A small-molecule ligand and the protein it binds are described below.
Small molecule (SMILES): CC(=O)N[C@H]1[C@H]([C@H](O)[C@H](O)CO)O[C@@](O)(C(=O)O)C[C@@H]1O

Sequence of chain 1.A:
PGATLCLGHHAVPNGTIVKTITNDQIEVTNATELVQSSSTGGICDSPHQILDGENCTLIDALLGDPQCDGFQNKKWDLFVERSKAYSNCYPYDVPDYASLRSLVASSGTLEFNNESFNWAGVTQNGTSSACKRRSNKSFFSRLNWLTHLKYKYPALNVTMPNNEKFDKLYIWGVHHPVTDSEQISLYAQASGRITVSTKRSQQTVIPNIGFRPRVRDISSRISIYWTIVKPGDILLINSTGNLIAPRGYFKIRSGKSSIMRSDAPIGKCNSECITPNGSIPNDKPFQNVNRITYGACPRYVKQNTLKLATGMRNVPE

Binding-site contacts:
Ligand atom O1A contacts residue LYS139 of chain 1.A at 4.0 Å.
Ligand atom C1 contacts residue SER130 of chain 1.A at 3.4 Å.
Ligand atom C8 contacts residue TRP147 of chain 1.A at 4.0 Å (hydrophobic).
Ligand atom C8 contacts residue TYR92 of chain 1.A at 3.6 Å (hydrophobic).
Ligand atom C1 contacts residue SER131 of chain 1.A at 3.8 Å.
Ligand atom O8 contacts residue ILE220 of chain 1.A at 3.9 Å.
Ligand atom C4 contacts residue THR129 of chain 1.A at 3.5 Å.
Ligand atom O7 contacts residue GLU184 of chain 1.A at 4.0 Å.
Ligand atom C4 contacts residue LYS139 of chain 1.A at 3.5 Å.
Ligand atom O7 contacts residue LEU188 of chain 1.A at 3.8 Å.
Ligand atom O10 contacts residue LEU188 of chain 1.A at 3.0 Å.
Ligand atom N5 contacts residue THR129 of chain 1.A at 3.0 Å (h-bond).
Ligand atom O1A contacts residue SER131 of chain 1.A at 2.8 Å (h-bond).
Ligand atom C9 contacts residue HIS177 of chain 1.A at 3.4 Å.
Ligand atom C11 contacts residue GLY128 of chain 1.A at 3.7 Å.
Ligand atom O1B contacts residue ILE220 of chain 1.A at 3.5 Å.
Ligand atom C11 contacts residue TRP147 of chain 1.A at 3.9 Å (hydrophobic).
Ligand atom C7 contacts residue TRP147 of chain 1.A at 3.7 Å (hydrophobic).
Ligand atom O9 contacts residue GLU184 of chain 1.A at 2.5 Å (salt-bridge).
Ligand atom C9 contacts residue SER222 of chain 1.A at 3.9 Å.
Ligand atom O9 contacts residue TYR92 of chain 1.A at 2.7 Å (h-bond).
Ligand atom C11 contacts residue THR149 of chain 1.A at 4.0 Å.
Ligand atom C5 contacts residue THR129 of chain 1.A at 3.8 Å.
Ligand atom C11 contacts residue THR129 of chain 1.A at 3.8 Å.
Ligand atom O4 contacts residue THR129 of chain 1.A at 3.8 Å.
Ligand atom O8 contacts residue TYR92 of chain 1.A at 2.9 Å (h-bond).
Ligand atom O1B contacts residue SER130 of chain 1.A at 2.8 Å (h-bond).
Ligand atom O4 contacts residue LYS139 of chain 1.A at 3.0 Å (salt-bridge).
Ligand atom C10 contacts residue THR129 of chain 1.A at 3.9 Å.
Ligand atom C8 contacts residue GLU184 of chain 1.A at 3.5 Å.
Ligand atom O9 contacts residue HIS177 of chain 1.A at 3.2 Å (h-bond).
Ligand atom O1A contacts residue SER130 of chain 1.A at 3.4 Å (h-bond).
Ligand atom C9 contacts residue LEU188 of chain 1.A at 3.8 Å (hydrophobic).
Ligand atom O9 contacts residue SER222 of chain 1.A at 2.6 Å (h-bond).
Ligand atom C10 contacts residue LEU188 of chain 1.A at 3.7 Å (hydrophobic).
Ligand atom C9 contacts residue GLU184 of chain 1.A at 3.2 Å.
Ligand atom O8 contacts residue TRP147 of chain 1.A at 3.9 Å.
Ligand atom C9 contacts residue TYR92 of chain 1.A at 3.1 Å (hydrophobic).
Ligand atom C9 contacts residue TRP147 of chain 1.A at 3.8 Å (hydrophobic).
Ligand atom C3 contacts residue LYS139 of chain 1.A at 3.4 Å.